The small molecule below binds the protein below.
Small molecule (SMILES): CC(=O)N[C@@H]1[C@@H](O)[C@H](O)[C@@H](CO)O[C@H]1O

Sequence of chain 1.A:
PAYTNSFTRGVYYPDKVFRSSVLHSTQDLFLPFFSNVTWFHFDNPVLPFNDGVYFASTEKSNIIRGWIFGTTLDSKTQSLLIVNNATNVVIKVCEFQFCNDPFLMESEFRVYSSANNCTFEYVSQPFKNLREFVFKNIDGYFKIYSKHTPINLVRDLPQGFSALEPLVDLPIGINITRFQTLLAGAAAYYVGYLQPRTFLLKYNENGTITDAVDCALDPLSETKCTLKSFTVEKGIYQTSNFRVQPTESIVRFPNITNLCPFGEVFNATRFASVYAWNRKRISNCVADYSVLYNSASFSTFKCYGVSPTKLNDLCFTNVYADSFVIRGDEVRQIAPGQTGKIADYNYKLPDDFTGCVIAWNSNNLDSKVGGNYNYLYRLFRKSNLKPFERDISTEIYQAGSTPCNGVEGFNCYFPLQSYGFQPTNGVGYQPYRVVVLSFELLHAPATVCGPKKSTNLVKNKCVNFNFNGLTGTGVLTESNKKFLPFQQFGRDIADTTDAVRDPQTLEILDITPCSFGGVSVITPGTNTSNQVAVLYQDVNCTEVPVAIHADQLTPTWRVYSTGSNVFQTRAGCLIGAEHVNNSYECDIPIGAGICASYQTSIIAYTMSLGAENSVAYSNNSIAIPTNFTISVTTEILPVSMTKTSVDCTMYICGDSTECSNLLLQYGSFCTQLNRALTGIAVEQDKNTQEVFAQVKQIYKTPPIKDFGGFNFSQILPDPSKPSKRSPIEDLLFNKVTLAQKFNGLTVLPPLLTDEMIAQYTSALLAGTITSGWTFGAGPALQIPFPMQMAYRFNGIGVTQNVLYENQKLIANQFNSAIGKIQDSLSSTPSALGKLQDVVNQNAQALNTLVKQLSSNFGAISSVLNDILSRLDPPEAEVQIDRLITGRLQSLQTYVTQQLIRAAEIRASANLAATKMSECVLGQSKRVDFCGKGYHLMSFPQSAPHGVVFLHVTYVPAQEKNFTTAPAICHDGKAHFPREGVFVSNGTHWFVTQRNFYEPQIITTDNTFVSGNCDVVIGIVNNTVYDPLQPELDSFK

Binding-site contacts:
Ligand atom C8 contacts residue ASN280 of chain 1.A at 3.3 Å.
Ligand atom C3 contacts residue ASN282 of chain 1.A at 3.8 Å.
Ligand atom N2 contacts residue ASN282 of chain 1.A at 2.9 Å (h-bond).
Ligand atom C1 contacts residue ASN282 of chain 1.A at 1.4 Å.
Ligand atom C2 contacts residue ASN282 of chain 1.A at 2.5 Å.
Ligand atom C7 contacts residue ASN282 of chain 1.A at 4.0 Å.
Ligand atom O5 contacts residue ASN282 of chain 1.A at 2.4 Å (h-bond).
Ligand atom C7 contacts residue ASN280 of chain 1.A at 4.2 Å.
Ligand atom C5 contacts residue ASN282 of chain 1.A at 3.7 Å.
Ligand atom C4 contacts residue ASN282 of chain 1.A at 4.2 Å.